Binding-site contacts:
Ligand atom O2 contacts residue ASP109 of chain 8.A at 3.1 Å (salt-bridge).
Ligand atom C5 contacts residue MN1 of chain 8.D at 3.0 Å.
Ligand atom C19 contacts residue THR58 of chain 8.A at 3.8 Å.
Ligand atom O2 contacts residue MN1 of chain 8.E at 2.1 Å.
Ligand atom O1 contacts residue MN1 of chain 8.D at 2.0 Å.
Ligand atom O2 contacts residue GLU120 of chain 8.A at 3.0 Å (salt-bridge).
Ligand atom F2 contacts residue TYR44 of chain 8.A at 3.2 Å.
Ligand atom F1 contacts residue GLU46 of chain 8.A at 3.7 Å.
Ligand atom C1 contacts residue MN1 of chain 8.D at 2.8 Å.
Ligand atom C9 contacts residue TYR44 of chain 8.A at 3.4 Å (hydrophobic).
Ligand atom F2 contacts residue GLU46 of chain 8.A at 3.2 Å.
Ligand atom O3 contacts residue MN1 of chain 8.E at 1.9 Å.
Ligand atom C22 contacts residue ALA40 of chain 8.A at 3.7 Å (hydrophobic).
Ligand atom C4 contacts residue MN1 of chain 8.E at 3.6 Å.
Ligand atom C5 contacts residue GLU120 of chain 8.A at 3.5 Å.
Ligand atom C23 contacts residue TYR44 of chain 8.A at 3.8 Å (hydrophobic).
Ligand atom O1 contacts residue HIS61 of chain 8.A at 3.2 Å (h-bond).
Ligand atom C17 contacts residue THR58 of chain 8.A at 3.8 Å.
Ligand atom C2 contacts residue LYS135 of chain 8.A at 3.8 Å.
Ligand atom C6 contacts residue GLU81 of chain 8.A at 3.7 Å.
Ligand atom F2 contacts residue MET41 of chain 8.A at 3.3 Å.
Ligand atom O1 contacts residue LYS135 of chain 8.A at 3.2 Å (salt-bridge).
Ligand atom O1 contacts residue ILE121 of chain 8.A at 3.0 Å (h-bond).
Ligand atom C1 contacts residue LYS135 of chain 8.A at 3.5 Å.
Ligand atom O2 contacts residue MN1 of chain 8.D at 2.4 Å.
Ligand atom O1 contacts residue GLU120 of chain 8.A at 2.6 Å (salt-bridge).
Ligand atom S3 contacts residue LYS54 of chain 8.A at 3.7 Å.
Ligand atom C6 contacts residue MN1 of chain 8.E at 3.0 Å.
Ligand atom C10 contacts residue TYR44 of chain 8.A at 3.6 Å (hydrophobic).
Ligand atom C19 contacts residue HIS61 of chain 8.A at 3.5 Å.
Ligand atom C1 contacts residue GLU120 of chain 8.A at 3.3 Å.
Ligand atom O3 contacts residue GLU81 of chain 8.A at 2.9 Å (salt-bridge).
Ligand atom C1 contacts residue HIS61 of chain 8.A at 3.8 Å.
Ligand atom C22 contacts residue TYR44 of chain 8.A at 3.5 Å (hydrophobic).
Ligand atom F1 contacts residue LYS54 of chain 8.A at 3.4 Å.
Ligand atom C5 contacts residue MN1 of chain 8.E at 3.2 Å.
Ligand atom O2 contacts residue GLU81 of chain 8.A at 3.7 Å.
Ligand atom C18 contacts residue THR58 of chain 8.A at 3.7 Å.
Ligand atom C2 contacts residue TYR131 of chain 8.A at 3.7 Å (hydrophobic).
Ligand atom O2 contacts residue HIS61 of chain 8.A at 3.4 Å.

Sequence of chain 8.A:
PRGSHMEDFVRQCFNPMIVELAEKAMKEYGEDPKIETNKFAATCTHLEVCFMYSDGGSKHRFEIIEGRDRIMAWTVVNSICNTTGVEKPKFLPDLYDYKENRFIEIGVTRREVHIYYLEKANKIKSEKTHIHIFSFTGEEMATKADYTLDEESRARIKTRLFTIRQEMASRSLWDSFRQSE

This protein binds this small molecule.
Small molecule (SMILES): O=C1c2c(O)c(=O)ccn2N([C@@H]2c3ccccc3SCc3c2ccc(F)c3F)[C@@H]2COCCN12